Binding-site contacts:
Ligand atom C7 contacts residue ASN265 of chain 1.A at 3.4 Å.
Ligand atom C2 contacts residue ASN265 of chain 1.A at 2.5 Å.
Ligand atom O5 contacts residue VAL414 of chain 1.A at 4.3 Å.
Ligand atom C8 contacts residue ASN265 of chain 1.A at 3.9 Å.
Ligand atom C4 contacts residue ASN265 of chain 1.A at 4.2 Å.
Ligand atom O7 contacts residue ASN301 of chain 1.A at 4.3 Å.
Ligand atom O5 contacts residue ARG412 of chain 1.A at 3.2 Å (salt-bridge).
Ligand atom C5 contacts residue ASN265 of chain 1.A at 3.7 Å.
Ligand atom C8 contacts residue ASN301 of chain 1.A at 3.2 Å.
Ligand atom C1 contacts residue VAL414 of chain 1.A at 4.3 Å (hydrophobic).
Ligand atom C8 contacts residue SER303 of chain 1.A at 3.6 Å.
Ligand atom C7 contacts residue ASN301 of chain 1.A at 4.2 Å.
Ligand atom N2 contacts residue ASN265 of chain 1.A at 2.9 Å (h-bond).
Ligand atom O7 contacts residue ASN265 of chain 1.A at 3.5 Å (h-bond).
Ligand atom C1 contacts residue ASN265 of chain 1.A at 1.5 Å.
Ligand atom C8 contacts residue VAL302 of chain 1.A at 4.1 Å (hydrophobic).
Ligand atom O5 contacts residue ASN265 of chain 1.A at 2.4 Å (h-bond).
Ligand atom C3 contacts residue ASN265 of chain 1.A at 3.8 Å.
Ligand atom C8 contacts residue GLN263 of chain 1.A at 3.7 Å.
Ligand atom C1 contacts residue ARG412 of chain 1.A at 3.8 Å.

A small-molecule ligand and the protein it binds are described below.
Small molecule (SMILES): CC(=O)N[C@@H]1[C@@H](O)[C@H](O)[C@@H](CO)O[C@H]1O

Sequence of chain 1.A:
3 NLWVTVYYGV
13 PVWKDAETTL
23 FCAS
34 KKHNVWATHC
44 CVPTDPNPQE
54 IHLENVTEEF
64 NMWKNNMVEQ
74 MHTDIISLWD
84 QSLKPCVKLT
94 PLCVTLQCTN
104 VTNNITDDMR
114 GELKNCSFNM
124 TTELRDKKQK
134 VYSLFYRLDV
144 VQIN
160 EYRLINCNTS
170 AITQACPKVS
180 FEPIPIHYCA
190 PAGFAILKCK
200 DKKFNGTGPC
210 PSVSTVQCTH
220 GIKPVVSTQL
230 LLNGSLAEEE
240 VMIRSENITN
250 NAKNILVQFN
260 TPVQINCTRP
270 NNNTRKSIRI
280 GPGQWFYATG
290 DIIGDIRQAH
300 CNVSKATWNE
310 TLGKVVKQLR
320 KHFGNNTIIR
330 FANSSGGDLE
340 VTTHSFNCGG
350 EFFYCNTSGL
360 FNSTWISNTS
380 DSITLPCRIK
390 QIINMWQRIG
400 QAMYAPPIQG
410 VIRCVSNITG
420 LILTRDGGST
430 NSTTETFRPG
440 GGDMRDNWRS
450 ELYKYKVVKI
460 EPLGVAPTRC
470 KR